The small molecule below binds the protein below.
Small molecule (SMILES): CC[n+]1c(-c2ccccc2)c2cc(N)ccc2c2ccc(N)cc21

Binding-site contacts:
Ligand atom C22 contacts residue GLU193 of chain 1.B at 3.9 Å.
Ligand atom C14 contacts residue PHE126 of chain 1.A at 3.5 Å (hydrophobic).
Ligand atom C13 contacts residue PHE126 of chain 1.A at 3.2 Å (hydrophobic).
Ligand atom C3 contacts residue FAD1 of chain 1.J at 3.7 Å.
Ligand atom C4 contacts residue GLY68 of chain 1.A at 3.5 Å.
Ligand atom C13 contacts residue FAD1 of chain 1.J at 3.6 Å.
Ligand atom N5 contacts residue GLN122 of chain 1.A at 3.5 Å (h-bond).
Ligand atom C9 contacts residue FAD1 of chain 1.J at 3.2 Å.
Ligand atom N5 contacts residue PHE126 of chain 1.A at 3.9 Å.
Ligand atom C19 contacts residue ET1 of chain 1.H at 3.4 Å.
Ligand atom C16 contacts residue GLY149 of chain 1.B at 3.9 Å.
Ligand atom C2 contacts residue PHE126 of chain 1.A at 3.7 Å (hydrophobic).
Ligand atom C1 contacts residue PHE126 of chain 1.A at 3.3 Å (hydrophobic).
Ligand atom C4 contacts residue GLN122 of chain 1.A at 3.9 Å.
Ligand atom C20 contacts residue ET1 of chain 1.H at 3.9 Å.
Ligand atom C1 contacts residue FAD1 of chain 1.J at 3.5 Å.
Ligand atom C9 contacts residue PHE178 of chain 1.A at 3.7 Å (hydrophobic).
Ligand atom C21 contacts residue GLN122 of chain 1.A at 3.0 Å.
Ligand atom N23 contacts residue GLN122 of chain 1.A at 3.6 Å (h-bond).
Ligand atom C18 contacts residue ET1 of chain 1.H at 3.5 Å.
Ligand atom N23 contacts residue THR71 of chain 1.A at 3.2 Å (h-bond).
Ligand atom C14 contacts residue FAD1 of chain 1.J at 3.8 Å.
Ligand atom N24 contacts residue FAD1 of chain 1.J at 3.4 Å.
Ligand atom C12 contacts residue FAD1 of chain 1.J at 3.5 Å.
Ligand atom N23 contacts residue CYS121 of chain 1.A at 3.8 Å.
Ligand atom C22 contacts residue GLY68 of chain 1.A at 3.6 Å.
Ligand atom C8 contacts residue FAD1 of chain 1.J at 3.5 Å.
Ligand atom C12 contacts residue PHE126 of chain 1.A at 3.3 Å (hydrophobic).
Ligand atom C10 contacts residue FAD1 of chain 1.J at 3.3 Å.
Ligand atom C8 contacts residue PHE178 of chain 1.A at 3.9 Å (hydrophobic).
Ligand atom N24 contacts residue ET1 of chain 1.H at 3.7 Å.
Ligand atom C11 contacts residue PHE126 of chain 1.A at 3.7 Å (hydrophobic).
Ligand atom N23 contacts residue GLY68 of chain 1.A at 3.6 Å.
Ligand atom C17 contacts residue GLU193 of chain 1.B at 3.5 Å.
Ligand atom C7 contacts residue FAD1 of chain 1.J at 3.7 Å.
Ligand atom C14 contacts residue GLN122 of chain 1.A at 3.9 Å.
Ligand atom C3 contacts residue GLN122 of chain 1.A at 3.8 Å.
Ligand atom C16 contacts residue GLU193 of chain 1.B at 3.6 Å.
Ligand atom C2 contacts residue FAD1 of chain 1.J at 3.5 Å.
Ligand atom C11 contacts residue FAD1 of chain 1.J at 3.7 Å.

Sequence of chain 1.B:
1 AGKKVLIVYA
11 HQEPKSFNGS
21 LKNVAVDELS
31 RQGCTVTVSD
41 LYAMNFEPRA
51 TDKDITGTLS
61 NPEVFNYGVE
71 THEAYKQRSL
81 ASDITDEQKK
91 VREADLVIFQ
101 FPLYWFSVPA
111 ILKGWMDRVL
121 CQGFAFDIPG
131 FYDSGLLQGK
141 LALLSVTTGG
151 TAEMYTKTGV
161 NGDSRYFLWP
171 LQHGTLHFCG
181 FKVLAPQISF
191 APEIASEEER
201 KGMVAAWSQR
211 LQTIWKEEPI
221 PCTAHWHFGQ

Sequence of chain 1.A:
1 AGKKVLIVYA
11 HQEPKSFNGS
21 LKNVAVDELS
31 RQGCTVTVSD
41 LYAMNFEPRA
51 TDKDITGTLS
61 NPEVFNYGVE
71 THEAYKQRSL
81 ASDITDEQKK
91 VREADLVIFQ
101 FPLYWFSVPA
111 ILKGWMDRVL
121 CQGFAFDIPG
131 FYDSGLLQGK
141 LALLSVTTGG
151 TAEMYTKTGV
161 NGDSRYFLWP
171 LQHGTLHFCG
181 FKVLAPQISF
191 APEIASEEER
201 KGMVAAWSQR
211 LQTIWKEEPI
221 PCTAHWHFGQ